The small molecule below binds the protein below.
Small molecule (SMILES): O=C(COP(=O)(O)O)NO

Binding-site contacts:
Ligand atom C1 contacts residue SF41 of chain 1.B at 3.1 Å.
Ligand atom O2 contacts residue GLU202 of chain 1.A at 2.5 Å (salt-bridge).
Ligand atom C1 contacts residue PHE28 of chain 1.A at 3.7 Å (hydrophobic).
Ligand atom O1 contacts residue SF41 of chain 1.B at 3.0 Å.
Ligand atom N2 contacts residue PHE28 of chain 1.A at 3.2 Å.
Ligand atom C1 contacts residue GLU202 of chain 1.A at 3.4 Å.
Ligand atom C2 contacts residue GLU202 of chain 1.A at 3.8 Å.
Ligand atom O1P contacts residue HIS200 of chain 1.A at 3.7 Å.
Ligand atom O4P contacts residue THR217 of chain 1.A at 2.9 Å (h-bond).
Ligand atom N2 contacts residue PO41 of chain 1.D at 3.4 Å (h-bond).
Ligand atom O3P contacts residue SER43 of chain 1.A at 3.1 Å (h-bond).
Ligand atom O2 contacts residue HIS178 of chain 1.A at 3.7 Å.
Ligand atom O2P contacts residue HIS200 of chain 1.A at 2.8 Å (h-bond).
Ligand atom O2P contacts residue SER216 of chain 1.A at 3.5 Å.
Ligand atom O2P contacts residue PO41 of chain 1.D at 0.1 Å (h-bond).
Ligand atom O1P contacts residue TYR114 of chain 1.A at 3.9 Å.
Ligand atom O1 contacts residue PO41 of chain 1.D at 2.7 Å (h-bond).
Ligand atom C2 contacts residue PO41 of chain 1.D at 1.2 Å.
Ligand atom P contacts residue ASP42 of chain 1.A at 3.9 Å.
Ligand atom O3P contacts residue PO41 of chain 1.D at 0.2 Å (h-bond).
Ligand atom O1 contacts residue ASN116 of chain 1.A at 3.6 Å (h-bond).
Ligand atom N2 contacts residue GLU202 of chain 1.A at 3.3 Å (salt-bridge).
Ligand atom P contacts residue HIS200 of chain 1.A at 3.9 Å.
Ligand atom C1 contacts residue PO41 of chain 1.D at 2.3 Å.
Ligand atom P contacts residue HIS26 of chain 1.A at 3.9 Å.
Ligand atom O3P contacts residue ASP42 of chain 1.A at 3.7 Å.
Ligand atom O1 contacts residue GLU202 of chain 1.A at 3.8 Å.
Ligand atom O4P contacts residue PO41 of chain 1.D at 0.1 Å (h-bond).
Ligand atom O4P contacts residue ASP42 of chain 1.A at 3.4 Å.
Ligand atom O4P contacts residue SER43 of chain 1.A at 3.8 Å.
Ligand atom O1P contacts residue PO41 of chain 1.D at 0.3 Å (h-bond).
Ligand atom C2 contacts residue HIS200 of chain 1.A at 3.4 Å.
Ligand atom O2P contacts residue SER131 of chain 1.A at 3.4 Å (h-bond).
Ligand atom O4P contacts residue HIS26 of chain 1.A at 2.6 Å (h-bond).
Ligand atom N2 contacts residue HIS178 of chain 1.A at 3.6 Å.
Ligand atom P contacts residue PO41 of chain 1.D at 0.2 Å.
Ligand atom O2 contacts residue SF41 of chain 1.B at 2.0 Å.
Ligand atom N2 contacts residue SF41 of chain 1.B at 2.6 Å.
Ligand atom P contacts residue THR217 of chain 1.A at 3.7 Å.
Ligand atom O2P contacts residue THR217 of chain 1.A at 2.9 Å (h-bond).

Sequence of chain 1.A:
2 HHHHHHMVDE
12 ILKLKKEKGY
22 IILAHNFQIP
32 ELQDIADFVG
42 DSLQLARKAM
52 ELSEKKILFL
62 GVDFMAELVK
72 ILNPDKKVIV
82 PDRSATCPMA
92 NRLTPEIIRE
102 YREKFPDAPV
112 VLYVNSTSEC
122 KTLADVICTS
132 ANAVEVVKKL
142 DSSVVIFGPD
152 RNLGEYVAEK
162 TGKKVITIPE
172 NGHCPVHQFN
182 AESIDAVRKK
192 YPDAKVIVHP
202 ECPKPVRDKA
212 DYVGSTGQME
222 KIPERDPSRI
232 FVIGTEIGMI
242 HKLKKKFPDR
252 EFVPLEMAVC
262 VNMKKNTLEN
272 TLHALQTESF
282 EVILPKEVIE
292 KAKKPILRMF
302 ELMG